Binding-site contacts:
Ligand atom C8 contacts residue LEU99 of chain 2.G at 4.0 Å (hydrophobic).
Ligand atom C3 contacts residue MET135 of chain 2.G at 3.8 Å (hydrophobic).
Ligand atom O5 contacts residue THR173 of chain 2.G at 3.9 Å.
Ligand atom C4 contacts residue VAL116 of chain 2.G at 4.0 Å (hydrophobic).
Ligand atom C2 contacts residue VAL116 of chain 2.G at 3.9 Å (hydrophobic).
Ligand atom C1 contacts residue THR173 of chain 2.G at 3.5 Å.
Ligand atom C2 contacts residue THR173 of chain 2.G at 3.4 Å.
Ligand atom C4 contacts residue TRP138 of chain 2.G at 4.0 Å (hydrophobic).
Ligand atom C4 contacts residue GLN75 of chain 2.G at 3.4 Å.
Ligand atom C7 contacts residue THR173 of chain 2.G at 3.5 Å.
Ligand atom C13 contacts residue TYR196 of chain 2.G at 3.3 Å (hydrophobic).
Ligand atom C12 contacts residue THR142 of chain 2.G at 3.9 Å.
Ligand atom C9 contacts residue TRP138 of chain 2.G at 3.5 Å (hydrophobic).
Ligand atom O15 contacts residue THR142 of chain 2.G at 2.9 Å (h-bond).
Ligand atom C2 contacts residue VAL120 of chain 2.G at 3.7 Å (hydrophobic).
Ligand atom C3 contacts residue THR173 of chain 2.G at 3.7 Å.
Ligand atom C3 contacts residue GLN75 of chain 2.G at 3.5 Å.
Ligand atom C10 contacts residue TRP138 of chain 2.G at 3.8 Å (hydrophobic).
Ligand atom C4 contacts residue THR173 of chain 2.G at 3.9 Å.
Ligand atom O15 contacts residue TRP138 of chain 2.G at 3.3 Å.
Ligand atom C8 contacts residue TRP138 of chain 2.G at 3.6 Å (hydrophobic).
Ligand atom O6 contacts residue GLN176 of chain 2.G at 2.9 Å (h-bond).
Ligand atom C14 contacts residue PHE172 of chain 2.G at 3.8 Å (hydrophobic).
Ligand atom O6 contacts residue THR173 of chain 2.G at 3.5 Å.
Ligand atom C14 contacts residue PHE168 of chain 2.G at 3.5 Å (hydrophobic).
Ligand atom C5 contacts residue TRP138 of chain 2.G at 4.0 Å (hydrophobic).
Ligand atom C7 contacts residue TRP138 of chain 2.G at 3.5 Å (hydrophobic).
Ligand atom C10 contacts residue LEU99 of chain 2.G at 3.7 Å (hydrophobic).
Ligand atom C8 contacts residue PHE172 of chain 2.G at 3.7 Å (hydrophobic).
Ligand atom C1 contacts residue VAL116 of chain 2.G at 3.6 Å (hydrophobic).
Ligand atom O5 contacts residue PHE172 of chain 2.G at 3.9 Å.
Ligand atom O15 contacts residue VAL169 of chain 2.G at 3.4 Å.
Ligand atom C2 contacts residue MET135 of chain 2.G at 4.0 Å (hydrophobic).
Ligand atom O5 contacts residue VAL116 of chain 2.G at 3.8 Å.
Ligand atom C13 contacts residue ALA96 of chain 2.G at 3.8 Å (hydrophobic).
Ligand atom C11 contacts residue THR142 of chain 2.G at 3.8 Å.
Ligand atom C14 contacts residue TYR196 of chain 2.G at 3.5 Å (hydrophobic).
Ligand atom O6 contacts residue VAL116 of chain 2.G at 3.4 Å.
Ligand atom O16 contacts residue THR142 of chain 2.G at 2.9 Å (h-bond).
Ligand atom C11 contacts residue TRP138 of chain 2.G at 3.6 Å (hydrophobic).

This protein binds this small molecule.
Small molecule (SMILES): CC[C@@](C)(O)C(=O)CCCC[C@H]1C=CC(=O)O1

Sequence of chain 2.G:
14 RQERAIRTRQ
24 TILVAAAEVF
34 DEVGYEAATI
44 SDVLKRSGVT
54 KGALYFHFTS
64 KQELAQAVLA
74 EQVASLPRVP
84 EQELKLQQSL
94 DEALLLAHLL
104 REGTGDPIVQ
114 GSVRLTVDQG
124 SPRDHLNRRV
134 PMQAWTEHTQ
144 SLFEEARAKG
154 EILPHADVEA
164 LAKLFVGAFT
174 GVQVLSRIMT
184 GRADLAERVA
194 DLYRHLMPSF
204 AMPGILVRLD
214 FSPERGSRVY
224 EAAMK